Sequence of chain 1.E:
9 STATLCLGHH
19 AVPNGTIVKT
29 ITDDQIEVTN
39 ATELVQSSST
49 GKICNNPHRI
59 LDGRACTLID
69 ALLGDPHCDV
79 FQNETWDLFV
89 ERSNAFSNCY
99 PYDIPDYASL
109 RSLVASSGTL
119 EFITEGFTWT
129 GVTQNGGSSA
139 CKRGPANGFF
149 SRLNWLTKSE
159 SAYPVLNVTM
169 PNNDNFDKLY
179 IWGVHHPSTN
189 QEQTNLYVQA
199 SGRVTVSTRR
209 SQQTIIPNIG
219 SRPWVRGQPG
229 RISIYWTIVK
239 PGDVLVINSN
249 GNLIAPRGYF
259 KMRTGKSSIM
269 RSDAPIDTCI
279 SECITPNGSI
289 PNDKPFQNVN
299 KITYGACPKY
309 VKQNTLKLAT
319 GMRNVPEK

This protein binds this small molecule.
Small molecule (SMILES): CC(=O)N[C@@H]1[C@@H](O)[C@H](O)[C@@H](CO)O[C@H]1O

Binding-site contacts:
Ligand atom O6 contacts residue THR24 of chain 1.E at 2.8 Å.
Ligand atom C2 contacts residue ASN38 of chain 1.E at 2.5 Å.
Ligand atom O5 contacts residue ALA39 of chain 1.E at 3.2 Å (h-bond).
Ligand atom C3 contacts residue ALA39 of chain 1.E at 3.8 Å (hydrophobic).
Ligand atom C4 contacts residue ASN38 of chain 1.E at 4.0 Å.
Ligand atom C5 contacts residue ALA39 of chain 1.E at 4.1 Å (hydrophobic).
Ligand atom O7 contacts residue ASN38 of chain 1.E at 4.3 Å.
Ligand atom N2 contacts residue ASN38 of chain 1.E at 3.1 Å (h-bond).
Ligand atom C5 contacts residue ASN38 of chain 1.E at 3.7 Å.
Ligand atom C1 contacts residue ASN38 of chain 1.E at 1.5 Å.
Ligand atom O7 contacts residue ALA39 of chain 1.E at 4.1 Å.
Ligand atom O6 contacts residue ALA39 of chain 1.E at 3.2 Å (h-bond).
Ligand atom C1 contacts residue ALA39 of chain 1.E at 3.2 Å (hydrophobic).
Ligand atom C6 contacts residue ALA39 of chain 1.E at 4.3 Å (hydrophobic).
Ligand atom C2 contacts residue ALA39 of chain 1.E at 2.9 Å (hydrophobic).
Ligand atom O6 contacts residue ASN38 of chain 1.E at 4.2 Å.
Ligand atom C5 contacts residue THR24 of chain 1.E at 3.2 Å.
Ligand atom N2 contacts residue ALA39 of chain 1.E at 4.0 Å.
Ligand atom O5 contacts residue THR37 of chain 1.E at 4.3 Å.
Ligand atom C4 contacts residue ALA39 of chain 1.E at 3.6 Å (hydrophobic).
Ligand atom C7 contacts residue ASN38 of chain 1.E at 4.1 Å.
Ligand atom O3 contacts residue ALA39 of chain 1.E at 4.0 Å.
Ligand atom C4 contacts residue THR24 of chain 1.E at 4.5 Å.
Ligand atom C1 contacts residue THR24 of chain 1.E at 4.4 Å.
Ligand atom C7 contacts residue ALA39 of chain 1.E at 4.4 Å (hydrophobic).
Ligand atom C3 contacts residue ASN38 of chain 1.E at 3.8 Å.
Ligand atom C6 contacts residue THR24 of chain 1.E at 2.5 Å.
Ligand atom O5 contacts residue THR24 of chain 1.E at 3.0 Å (h-bond).
Ligand atom O5 contacts residue ASN38 of chain 1.E at 2.4 Å (h-bond).